Sequence of chain 1.B:
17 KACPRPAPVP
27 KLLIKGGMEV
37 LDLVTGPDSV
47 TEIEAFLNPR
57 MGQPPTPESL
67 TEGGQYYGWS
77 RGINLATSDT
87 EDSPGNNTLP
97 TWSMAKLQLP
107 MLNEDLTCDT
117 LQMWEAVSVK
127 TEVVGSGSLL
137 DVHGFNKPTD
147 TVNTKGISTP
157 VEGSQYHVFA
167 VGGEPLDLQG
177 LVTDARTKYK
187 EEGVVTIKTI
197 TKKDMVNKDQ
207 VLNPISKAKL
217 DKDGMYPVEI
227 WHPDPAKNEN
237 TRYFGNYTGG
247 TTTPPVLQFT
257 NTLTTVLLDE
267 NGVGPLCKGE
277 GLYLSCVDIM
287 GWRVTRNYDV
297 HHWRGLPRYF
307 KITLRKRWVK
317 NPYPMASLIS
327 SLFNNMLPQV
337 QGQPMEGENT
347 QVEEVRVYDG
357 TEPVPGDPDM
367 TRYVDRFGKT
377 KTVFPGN

Binding-site contacts:
Ligand atom C11 contacts residue TYR72 of chain 1.B at 4.0 Å (hydrophobic).
Ligand atom C10 contacts residue TYR72 of chain 1.B at 4.1 Å (hydrophobic).
Ligand atom N5 contacts residue TYR72 of chain 1.B at 3.1 Å (h-bond).
Ligand atom O1A contacts residue TYR72 of chain 1.B at 3.4 Å.
Ligand atom O1B contacts residue ASN80 of chain 1.B at 4.3 Å.
Ligand atom C4 contacts residue GLY78 of chain 1.B at 3.6 Å.
Ligand atom O4 contacts residue ASN80 of chain 1.B at 4.2 Å.
Ligand atom C1 contacts residue TYR72 of chain 1.B at 4.1 Å (hydrophobic).
Ligand atom O4 contacts residue ILE79 of chain 1.B at 3.6 Å (h-bond).
Ligand atom C8 contacts residue ARG77 of chain 1.B at 4.3 Å.
Ligand atom C4 contacts residue ARG77 of chain 1.B at 4.0 Å.
Ligand atom C6 contacts residue TYR72 of chain 1.B at 4.0 Å (hydrophobic).
Ligand atom O4 contacts residue VAL296 of chain 1.B at 4.0 Å.
Ligand atom C3 contacts residue GLY78 of chain 1.B at 3.9 Å.
Ligand atom C3 contacts residue ARG77 of chain 1.B at 3.9 Å.
Ligand atom C4 contacts residue TYR72 of chain 1.B at 4.1 Å (hydrophobic).
Ligand atom O3 contacts residue VAL296 of chain 1.B at 4.0 Å.
Ligand atom O1B contacts residue SER89 of chain 1.B at 4.1 Å.
Ligand atom C3 contacts residue VAL296 of chain 1.B at 3.5 Å (hydrophobic).
Ligand atom C5 contacts residue TYR72 of chain 1.B at 3.9 Å (hydrophobic).
Ligand atom O8 contacts residue ARG77 of chain 1.B at 3.4 Å (salt-bridge).
Ligand atom C11 contacts residue ASP85 of chain 1.C at 4.0 Å.
Ligand atom O4 contacts residue GLY78 of chain 1.B at 3.0 Å.
Ligand atom C7 contacts residue TYR72 of chain 1.B at 4.3 Å (hydrophobic).
Ligand atom O4 contacts residue THR291 of chain 1.B at 3.1 Å.
Ligand atom O8 contacts residue TYR72 of chain 1.B at 3.4 Å (h-bond).
Ligand atom O1A contacts residue ARG77 of chain 1.B at 2.9 Å (salt-bridge).
Ligand atom O6 contacts residue ASN93 of chain 1.B at 3.2 Å (h-bond).
Ligand atom O1B contacts residue ARG77 of chain 1.B at 3.1 Å (salt-bridge).
Ligand atom C3 contacts residue HIS298 of chain 1.B at 3.4 Å.
Ligand atom O1A contacts residue GLY78 of chain 1.B at 4.0 Å.
Ligand atom C4 contacts residue HIS298 of chain 1.B at 3.4 Å.
Ligand atom C1 contacts residue ARG77 of chain 1.B at 3.4 Å.
Ligand atom C2 contacts residue GLY78 of chain 1.B at 4.1 Å.
Ligand atom C3 contacts residue GLY78 of chain 1.B at 4.1 Å.
Ligand atom C5 contacts residue ASN93 of chain 1.B at 4.3 Å.
Ligand atom O1B contacts residue TYR72 of chain 1.B at 4.2 Å.
Ligand atom O4 contacts residue HIS298 of chain 1.B at 2.9 Å (h-bond).
Ligand atom O3 contacts residue GLY78 of chain 1.B at 3.4 Å.
Ligand atom C6 contacts residue ASN93 of chain 1.B at 3.2 Å.

A protein and the small-molecule ligand that binds it are described below.
Small molecule (SMILES): CC(=O)N[C@@H]1[C@@H](O[C@@H]2O[C@H](CO)[C@H](O)[C@H](O[C@]3(C(=O)O)C[C@H](O)[C@@H](NC(C)=O)[C@H]([C@H](O)[C@H](O)CO)O3)[C@H]2O)[C@H](O)[C@@H](CO[C@]2(C(=O)O)C[C@H](O)[C@@H](NC(C)=O)[C@H]([C@H](O)[C@H](O)CO)O2)O[C@H]1O

Sequence of chain 1.C:
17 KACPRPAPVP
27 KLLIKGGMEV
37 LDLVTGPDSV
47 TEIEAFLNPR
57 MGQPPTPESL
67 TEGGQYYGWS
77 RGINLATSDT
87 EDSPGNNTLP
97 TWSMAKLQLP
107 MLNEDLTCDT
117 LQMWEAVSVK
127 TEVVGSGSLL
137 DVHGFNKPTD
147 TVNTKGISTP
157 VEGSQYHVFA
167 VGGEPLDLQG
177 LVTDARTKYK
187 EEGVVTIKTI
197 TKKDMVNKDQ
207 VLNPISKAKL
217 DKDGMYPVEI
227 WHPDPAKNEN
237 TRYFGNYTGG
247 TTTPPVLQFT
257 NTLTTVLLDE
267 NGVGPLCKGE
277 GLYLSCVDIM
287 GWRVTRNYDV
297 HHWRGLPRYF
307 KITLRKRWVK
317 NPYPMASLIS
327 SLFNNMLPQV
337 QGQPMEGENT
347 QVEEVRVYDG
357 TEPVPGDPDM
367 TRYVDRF